Binding-site contacts:
Ligand atom CA contacts residue HIS21 of chain 1.B at 3.9 Å.
Ligand atom OXT contacts residue TYR164 of chain 1.B at 4.0 Å.
Ligand atom OAD contacts residue ZN1 of chain 1.E at 3.0 Å.
Ligand atom C contacts residue HIS21 of chain 1.B at 3.6 Å.
Ligand atom OD2 contacts residue ILE127 of chain 1.B at 3.8 Å.
Ligand atom PAM contacts residue ZN1 of chain 1.E at 3.1 Å.
Ligand atom OAD contacts residue HIS116 of chain 1.B at 3.3 Å.
Ligand atom C contacts residue ASN70 of chain 1.B at 3.8 Å.
Ligand atom N contacts residue TYR288 of chain 1.B at 2.5 Å (h-bond).
Ligand atom OAG contacts residue ZN1 of chain 1.E at 2.2 Å.
Ligand atom CA contacts residue TYR288 of chain 1.B at 3.3 Å (hydrophobic).
Ligand atom CAA contacts residue GLU285 of chain 1.B at 3.5 Å.
Ligand atom C contacts residue TYR288 of chain 1.B at 3.5 Å (hydrophobic).
Ligand atom OD1 contacts residue ARG168 of chain 1.B at 2.9 Å (salt-bridge).
Ligand atom O contacts residue ARG63 of chain 1.B at 3.6 Å (salt-bridge).
Ligand atom OAG contacts residue HIS21 of chain 1.B at 2.7 Å (h-bond).
Ligand atom CG contacts residue ILE127 of chain 1.B at 3.7 Å (hydrophobic).
Ligand atom OD2 contacts residue HIS116 of chain 1.B at 3.3 Å.
Ligand atom OXT contacts residue ASN70 of chain 1.B at 2.7 Å (h-bond).
Ligand atom OD2 contacts residue ARG168 of chain 1.B at 3.2 Å (salt-bridge).
Ligand atom CAA contacts residue ASN117 of chain 1.B at 3.7 Å.
Ligand atom OD2 contacts residue ASN70 of chain 1.B at 3.9 Å.
Ligand atom PAM contacts residue TYR288 of chain 1.B at 3.9 Å.
Ligand atom CB contacts residue TYR288 of chain 1.B at 3.5 Å (hydrophobic).
Ligand atom CG contacts residue ARG168 of chain 1.B at 3.5 Å.
Ligand atom CB contacts residue TYR164 of chain 1.B at 3.6 Å (hydrophobic).
Ligand atom OD1 contacts residue ASN70 of chain 1.B at 3.9 Å.
Ligand atom OXT contacts residue HIS21 of chain 1.B at 3.4 Å.
Ligand atom OAG contacts residue GLU24 of chain 1.B at 3.3 Å (salt-bridge).
Ligand atom OAD contacts residue GLU178 of chain 1.B at 2.9 Å (salt-bridge).
Ligand atom C contacts residue ARG71 of chain 1.B at 3.8 Å.
Ligand atom CG contacts residue TYR164 of chain 1.B at 3.5 Å (hydrophobic).
Ligand atom O contacts residue ARG71 of chain 1.B at 2.6 Å (salt-bridge).
Ligand atom OD1 contacts residue TYR164 of chain 1.B at 2.6 Å (h-bond).
Ligand atom CG contacts residue ASN70 of chain 1.B at 3.9 Å.
Ligand atom OD1 contacts residue ILE127 of chain 1.B at 3.9 Å.
Ligand atom OAD contacts residue ASN117 of chain 1.B at 3.6 Å.
Ligand atom O contacts residue TYR288 of chain 1.B at 2.9 Å (h-bond).
Ligand atom OAG contacts residue ARG63 of chain 1.B at 3.0 Å (salt-bridge).
Ligand atom PAM contacts residue GLU178 of chain 1.B at 3.8 Å.

Sequence of chain 1.B:
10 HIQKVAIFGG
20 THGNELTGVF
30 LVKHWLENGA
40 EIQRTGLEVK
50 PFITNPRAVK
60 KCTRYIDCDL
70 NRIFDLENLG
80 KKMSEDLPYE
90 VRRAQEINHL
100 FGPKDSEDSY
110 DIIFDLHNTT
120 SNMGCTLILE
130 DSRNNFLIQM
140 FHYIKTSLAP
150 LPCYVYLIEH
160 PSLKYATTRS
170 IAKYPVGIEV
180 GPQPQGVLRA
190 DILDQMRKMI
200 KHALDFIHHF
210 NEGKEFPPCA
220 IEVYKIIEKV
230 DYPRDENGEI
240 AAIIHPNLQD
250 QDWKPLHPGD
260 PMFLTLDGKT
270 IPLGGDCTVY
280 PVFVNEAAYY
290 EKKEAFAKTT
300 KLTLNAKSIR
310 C

The small molecule below binds the protein below.
Small molecule (SMILES): C[P](=O)(O)N[C@@H](CC(=O)O)C(=O)O